Sequence of chain 1.E:
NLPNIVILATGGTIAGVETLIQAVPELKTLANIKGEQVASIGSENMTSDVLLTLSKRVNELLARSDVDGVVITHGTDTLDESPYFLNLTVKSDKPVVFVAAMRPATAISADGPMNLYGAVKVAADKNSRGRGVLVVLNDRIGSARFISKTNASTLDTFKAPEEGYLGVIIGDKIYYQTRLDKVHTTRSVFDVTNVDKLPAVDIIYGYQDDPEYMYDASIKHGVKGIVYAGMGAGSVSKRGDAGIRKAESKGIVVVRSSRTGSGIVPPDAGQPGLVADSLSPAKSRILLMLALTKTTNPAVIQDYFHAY

A small-molecule ligand and the protein it binds are described below.
Small molecule (SMILES): N[C@@H](CCC(=O)O)C(=O)O

Binding-site contacts:
Ligand atom CD contacts residue THR15 of chain 1.E at 3.6 Å.
Ligand atom C contacts residue GLY61 of chain 1.E at 4.1 Å.
Ligand atom O contacts residue THR95 of chain 1.E at 3.5 Å (h-bond).
Ligand atom OE1 contacts residue THR15 of chain 1.E at 4.2 Å.
Ligand atom C contacts residue SER62 of chain 1.E at 3.2 Å.
Ligand atom OE2 contacts residue GLY94 of chain 1.E at 3.5 Å.
Ligand atom N contacts residue GLU63 of chain 1.E at 2.5 Å (salt-bridge).
Ligand atom N contacts residue ASP96 of chain 1.E at 2.6 Å (salt-bridge).
Ligand atom CD contacts residue GLY94 of chain 1.E at 4.2 Å.
Ligand atom OE1 contacts residue GLY94 of chain 1.E at 4.4 Å.
Ligand atom CA contacts residue ASP96 of chain 1.E at 3.5 Å.
Ligand atom O contacts residue GLU63 of chain 1.E at 3.7 Å.
Ligand atom OXT contacts residue GLY94 of chain 1.E at 3.4 Å.
Ligand atom CB contacts residue ASP96 of chain 1.E at 3.7 Å.
Ligand atom O contacts residue SER62 of chain 1.E at 2.3 Å (h-bond).
Ligand atom N contacts residue SER254 of chain 1.G at 4.0 Å.
Ligand atom OE1 contacts residue THR95 of chain 1.E at 2.6 Å (h-bond).
Ligand atom CA contacts residue GLU63 of chain 1.E at 3.4 Å.
Ligand atom CD contacts residue THR95 of chain 1.E at 3.8 Å.
Ligand atom O contacts residue ASP96 of chain 1.E at 3.2 Å (salt-bridge).
Ligand atom CG contacts residue THR15 of chain 1.E at 3.7 Å.
Ligand atom OE2 contacts residue THR95 of chain 1.E at 3.6 Å.
Ligand atom OE1 contacts residue ALA120 of chain 1.E at 3.4 Å (h-bond).
Ligand atom C contacts residue THR95 of chain 1.E at 4.2 Å.
Ligand atom C contacts residue GLU63 of chain 1.E at 3.4 Å.
Ligand atom OXT contacts residue THR95 of chain 1.E at 4.4 Å.
Ligand atom O contacts residue GLY94 of chain 1.E at 3.6 Å.
Ligand atom OE2 contacts residue THR15 of chain 1.E at 2.9 Å (h-bond).
Ligand atom OXT contacts residue GLY61 of chain 1.E at 3.4 Å.
Ligand atom OE2 contacts residue GLY14 of chain 1.E at 3.6 Å.
Ligand atom C contacts residue GLY94 of chain 1.E at 3.9 Å.
Ligand atom OXT contacts residue SER62 of chain 1.E at 2.9 Å (h-bond).
Ligand atom OXT contacts residue GLU63 of chain 1.E at 3.9 Å.
Ligand atom OXT contacts residue GLY14 of chain 1.E at 3.6 Å.
Ligand atom OE2 contacts residue ALA120 of chain 1.E at 3.7 Å.
Ligand atom CD contacts residue ALA120 of chain 1.E at 3.8 Å (hydrophobic).
Ligand atom C contacts residue ASP96 of chain 1.E at 3.8 Å.

Sequence of chain 1.G:
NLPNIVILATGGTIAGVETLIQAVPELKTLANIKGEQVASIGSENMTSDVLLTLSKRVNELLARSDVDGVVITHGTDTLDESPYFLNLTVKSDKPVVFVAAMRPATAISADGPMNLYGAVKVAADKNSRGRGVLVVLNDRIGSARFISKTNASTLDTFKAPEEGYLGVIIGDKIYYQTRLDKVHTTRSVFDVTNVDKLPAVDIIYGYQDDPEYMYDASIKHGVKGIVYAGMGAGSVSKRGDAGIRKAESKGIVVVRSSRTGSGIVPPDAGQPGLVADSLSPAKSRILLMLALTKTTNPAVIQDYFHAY